This small molecule binds to this protein.
Small molecule (SMILES): O=C(O)CCc1c[nH]c2ccccc12

Binding-site contacts:
Ligand atom C7A contacts residue GLY90 of chain 2.A at 3.8 Å.
Ligand atom C3' contacts residue THR120 of chain 2.A at 4.3 Å.
Ligand atom C5 contacts residue GLY90 of chain 2.A at 4.0 Å.
Ligand atom C3' contacts residue HIS19 of chain 2.A at 4.1 Å.
Ligand atom O1 contacts residue THR95 of chain 2.A at 4.3 Å.
Ligand atom C3 contacts residue HIS19 of chain 2.A at 3.9 Å.
Ligand atom N1 contacts residue PRO9 of chain 2.A at 4.2 Å.
Ligand atom C3 contacts residue GLY90 of chain 2.A at 3.6 Å.
Ligand atom C3A contacts residue HIS19 of chain 2.A at 3.8 Å.
Ligand atom C3A contacts residue GLY90 of chain 2.A at 3.3 Å.
Ligand atom C6 contacts residue VAL88 of chain 2.A at 3.8 Å (hydrophobic).
Ligand atom C1' contacts residue HIS19 of chain 2.A at 3.6 Å.
Ligand atom C7 contacts residue LYS89 of chain 2.A at 4.1 Å.
Ligand atom C3' contacts residue GLY90 of chain 2.A at 3.6 Å.
Ligand atom C6 contacts residue PHE12 of chain 2.A at 4.2 Å (hydrophobic).
Ligand atom C4 contacts residue GLY90 of chain 2.A at 3.5 Å.
Ligand atom C5 contacts residue PHE23 of chain 2.A at 4.0 Å (hydrophobic).
Ligand atom C7 contacts residue VAL88 of chain 2.A at 4.1 Å (hydrophobic).
Ligand atom C7A contacts residue PRO9 of chain 2.A at 4.1 Å (hydrophobic).
Ligand atom O2 contacts residue SER128 of chain 2.A at 4.2 Å.
Ligand atom O1 contacts residue ARG92 of chain 2.A at 2.8 Å (salt-bridge).
Ligand atom C7 contacts residue PRO9 of chain 2.A at 3.3 Å (hydrophobic).
Ligand atom N1 contacts residue LYS89 of chain 2.A at 4.3 Å.
Ligand atom C2' contacts residue HIS19 of chain 2.A at 3.5 Å.
Ligand atom C4 contacts residue ILE22 of chain 2.A at 3.5 Å (hydrophobic).
Ligand atom C7A contacts residue LYS89 of chain 2.A at 4.2 Å.
Ligand atom C2' contacts residue ARG92 of chain 2.A at 3.9 Å.
Ligand atom N1 contacts residue GLY90 of chain 2.A at 4.2 Å.
Ligand atom C5 contacts residue ILE22 of chain 2.A at 3.4 Å (hydrophobic).
Ligand atom O2 contacts residue ARG92 of chain 2.A at 3.7 Å.
Ligand atom C7 contacts residue PHE12 of chain 2.A at 4.3 Å (hydrophobic).
Ligand atom C2 contacts residue GLY90 of chain 2.A at 3.8 Å.
Ligand atom O2 contacts residue HIS19 of chain 2.A at 3.0 Å (h-bond).
Ligand atom C4 contacts residue HIS19 of chain 2.A at 3.9 Å.
Ligand atom C7 contacts residue GLY90 of chain 2.A at 4.3 Å.
Ligand atom C6 contacts residue CYS8 of chain 2.A at 3.5 Å (hydrophobic).
Ligand atom C6 contacts residue PRO9 of chain 2.A at 4.2 Å (hydrophobic).
Ligand atom C3' contacts residue ARG92 of chain 2.A at 4.3 Å.
Ligand atom C1' contacts residue ARG92 of chain 2.A at 3.4 Å.
Ligand atom C6 contacts residue PHE23 of chain 2.A at 4.1 Å (hydrophobic).

Sequence of chain 2.A:
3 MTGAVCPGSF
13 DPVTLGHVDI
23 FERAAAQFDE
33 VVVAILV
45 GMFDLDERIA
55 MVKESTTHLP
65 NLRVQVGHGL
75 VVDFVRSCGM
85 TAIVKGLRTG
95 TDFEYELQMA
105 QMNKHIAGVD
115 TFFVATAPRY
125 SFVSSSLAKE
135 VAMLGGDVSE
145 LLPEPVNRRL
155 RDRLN